The small molecule below binds the protein below.
Small molecule (SMILES): C=Cc1c(C)c2n3c1=CC1=N4->[Fe]35<-N3=C(C=2)C(/C=C/[N+](=O)[O-])=C(C)C3=Cc2c(C)c(CCC(=O)O)c(n25)C=C4C(CCC(=O)O)=C1C

Sequence of chain 1.A:
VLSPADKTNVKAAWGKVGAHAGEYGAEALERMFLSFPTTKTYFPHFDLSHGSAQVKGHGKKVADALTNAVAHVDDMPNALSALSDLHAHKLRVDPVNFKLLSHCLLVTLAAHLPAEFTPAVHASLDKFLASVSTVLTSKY

Binding-site contacts:
Ligand atom CMD contacts residue TYR42 of chain 1.A at 3.1 Å (hydrophobic).
Ligand atom O2D contacts residue HIS45 of chain 1.A at 3.0 Å (h-bond).
Ligand atom CMD contacts residue LEU91 of chain 1.A at 3.5 Å (hydrophobic).
Ligand atom O1 contacts residue LEU129 of chain 1.A at 3.5 Å (h-bond).
Ligand atom CAC contacts residue VAL93 of chain 1.A at 3.4 Å (hydrophobic).
Ligand atom CMA contacts residue LYS61 of chain 1.A at 3.4 Å.
Ligand atom NB contacts residue NO21 of chain 1.D at 2.9 Å (h-bond).
Ligand atom C1D contacts residue PHE43 of chain 1.A at 3.5 Å (hydrophobic).
Ligand atom FE contacts residue NO21 of chain 1.D at 1.9 Å.
Ligand atom CHC contacts residue PHE98 of chain 1.A at 3.2 Å (hydrophobic).
Ligand atom N contacts residue NO21 of chain 1.D at 2.7 Å (h-bond).
Ligand atom O2 contacts residue SER133 of chain 1.A at 3.3 Å (h-bond).
Ligand atom C4B contacts residue NO21 of chain 1.D at 3.3 Å.
Ligand atom CHC contacts residue NO21 of chain 1.D at 3.6 Å.
Ligand atom C1C contacts residue NO21 of chain 1.D at 3.2 Å.
Ligand atom O1 contacts residue VAL132 of chain 1.A at 3.4 Å.
Ligand atom C4D contacts residue NO21 of chain 1.D at 3.5 Å.
Ligand atom C4A contacts residue HIS87 of chain 1.A at 3.5 Å.
Ligand atom O2 contacts residue PHE98 of chain 1.A at 3.6 Å.
Ligand atom C3C contacts residue VAL93 of chain 1.A at 3.6 Å (hydrophobic).
Ligand atom NA contacts residue NO21 of chain 1.D at 2.9 Å (h-bond).
Ligand atom C2D contacts residue PHE43 of chain 1.A at 3.6 Å (hydrophobic).
Ligand atom CMC contacts residue ASN97 of chain 1.A at 3.4 Å.
Ligand atom ND contacts residue NO21 of chain 1.D at 2.7 Å (h-bond).
Ligand atom NB contacts residue HIS87 of chain 1.A at 3.0 Å (h-bond).
Ligand atom O1D contacts residue PHE46 of chain 1.A at 3.5 Å.
Ligand atom NA contacts residue HIS87 of chain 1.A at 2.9 Å (h-bond).
Ligand atom C3B contacts residue LEU136 of chain 1.A at 3.6 Å (hydrophobic).
Ligand atom FE contacts residue HIS87 of chain 1.A at 2.1 Å.
Ligand atom C1A contacts residue HIS58 of chain 1.A at 3.5 Å.
Ligand atom N contacts residue HIS87 of chain 1.A at 3.2 Å (h-bond).
Ligand atom C1D contacts residue NO21 of chain 1.D at 3.4 Å.
Ligand atom ND contacts residue HIS87 of chain 1.A at 3.1 Å (h-bond).
Ligand atom O1 contacts residue SER133 of chain 1.A at 3.6 Å (h-bond).
Ligand atom O2 contacts residue SER102 of chain 1.A at 3.1 Å (h-bond).
Ligand atom C4C contacts residue NO21 of chain 1.D at 3.4 Å.
Ligand atom C1A contacts residue HIS87 of chain 1.A at 3.6 Å.
Ligand atom CHA contacts residue HIS58 of chain 1.A at 3.5 Å.
Ligand atom CHD contacts residue PHE43 of chain 1.A at 3.3 Å (hydrophobic).
Ligand atom C3A contacts residue LEU83 of chain 1.A at 3.6 Å (hydrophobic).